A protein and the small-molecule ligand that binds it are described below.
Small molecule (SMILES): CC(=O)N[C@@H]1[C@@H](O)[C@H](O)[C@@H](CO)O[C@H]1O

Sequence of chain 1.C:
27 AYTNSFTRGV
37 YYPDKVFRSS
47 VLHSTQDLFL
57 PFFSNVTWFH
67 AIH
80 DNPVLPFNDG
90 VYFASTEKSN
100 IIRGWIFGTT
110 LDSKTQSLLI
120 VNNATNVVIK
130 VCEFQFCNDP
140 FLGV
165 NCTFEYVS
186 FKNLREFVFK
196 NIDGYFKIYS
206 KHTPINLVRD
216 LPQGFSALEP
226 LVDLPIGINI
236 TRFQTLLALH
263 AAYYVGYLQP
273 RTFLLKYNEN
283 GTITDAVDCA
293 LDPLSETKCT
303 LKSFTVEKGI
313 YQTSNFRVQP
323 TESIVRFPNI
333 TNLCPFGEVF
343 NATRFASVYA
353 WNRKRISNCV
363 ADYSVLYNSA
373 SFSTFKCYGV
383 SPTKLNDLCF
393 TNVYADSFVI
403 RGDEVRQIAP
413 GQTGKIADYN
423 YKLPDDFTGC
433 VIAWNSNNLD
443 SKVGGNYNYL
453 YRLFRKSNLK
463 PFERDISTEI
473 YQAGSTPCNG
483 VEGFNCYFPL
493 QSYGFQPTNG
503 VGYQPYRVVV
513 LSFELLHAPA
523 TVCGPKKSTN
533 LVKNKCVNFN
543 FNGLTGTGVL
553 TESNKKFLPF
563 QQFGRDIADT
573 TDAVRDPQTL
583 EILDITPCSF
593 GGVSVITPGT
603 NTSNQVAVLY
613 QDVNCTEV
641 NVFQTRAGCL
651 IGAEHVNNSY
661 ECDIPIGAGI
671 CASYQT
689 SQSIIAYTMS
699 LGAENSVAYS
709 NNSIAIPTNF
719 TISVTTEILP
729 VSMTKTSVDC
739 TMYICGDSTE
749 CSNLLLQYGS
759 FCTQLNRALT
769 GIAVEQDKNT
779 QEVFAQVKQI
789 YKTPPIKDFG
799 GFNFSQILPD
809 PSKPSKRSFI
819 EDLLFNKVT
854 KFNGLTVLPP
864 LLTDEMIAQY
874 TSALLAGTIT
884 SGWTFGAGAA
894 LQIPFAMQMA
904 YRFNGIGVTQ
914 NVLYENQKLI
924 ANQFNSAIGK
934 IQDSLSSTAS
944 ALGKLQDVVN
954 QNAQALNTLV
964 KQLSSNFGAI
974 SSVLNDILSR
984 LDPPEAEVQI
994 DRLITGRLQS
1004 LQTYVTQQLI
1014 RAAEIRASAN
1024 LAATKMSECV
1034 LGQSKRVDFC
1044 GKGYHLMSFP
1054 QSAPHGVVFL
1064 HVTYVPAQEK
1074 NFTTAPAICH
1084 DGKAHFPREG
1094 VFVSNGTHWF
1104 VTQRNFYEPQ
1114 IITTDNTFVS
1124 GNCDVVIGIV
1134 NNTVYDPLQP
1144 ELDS

Binding-site contacts:
Ligand atom C6 contacts residue VAL127 of chain 1.C at 4.3 Å (hydrophobic).
Ligand atom O5 contacts residue VAL127 of chain 1.C at 4.2 Å.
Ligand atom C8 contacts residue ASN122 of chain 1.C at 3.9 Å.
Ligand atom C2 contacts residue ASN122 of chain 1.C at 2.4 Å.
Ligand atom O6 contacts residue VAL127 of chain 1.C at 3.5 Å.
Ligand atom O7 contacts residue ASN125 of chain 1.C at 2.6 Å (h-bond).
Ligand atom C5 contacts residue ASN122 of chain 1.C at 3.7 Å.
Ligand atom C5 contacts residue VAL127 of chain 1.C at 4.1 Å (hydrophobic).
Ligand atom O7 contacts residue ASN122 of chain 1.C at 3.3 Å (h-bond).
Ligand atom C7 contacts residue ASN125 of chain 1.C at 3.6 Å.
Ligand atom O6 contacts residue LYS129 of chain 1.C at 4.4 Å.
Ligand atom N2 contacts residue ASN122 of chain 1.C at 2.9 Å (h-bond).
Ligand atom O5 contacts residue ASN122 of chain 1.C at 2.4 Å (h-bond).
Ligand atom C3 contacts residue ASN122 of chain 1.C at 3.8 Å.
Ligand atom C8 contacts residue ASN125 of chain 1.C at 3.9 Å.
Ligand atom C1 contacts residue ASN122 of chain 1.C at 1.4 Å.
Ligand atom C7 contacts residue ASN122 of chain 1.C at 3.5 Å.
Ligand atom C4 contacts residue ASN122 of chain 1.C at 4.2 Å.